Sequence of chain 1.B:
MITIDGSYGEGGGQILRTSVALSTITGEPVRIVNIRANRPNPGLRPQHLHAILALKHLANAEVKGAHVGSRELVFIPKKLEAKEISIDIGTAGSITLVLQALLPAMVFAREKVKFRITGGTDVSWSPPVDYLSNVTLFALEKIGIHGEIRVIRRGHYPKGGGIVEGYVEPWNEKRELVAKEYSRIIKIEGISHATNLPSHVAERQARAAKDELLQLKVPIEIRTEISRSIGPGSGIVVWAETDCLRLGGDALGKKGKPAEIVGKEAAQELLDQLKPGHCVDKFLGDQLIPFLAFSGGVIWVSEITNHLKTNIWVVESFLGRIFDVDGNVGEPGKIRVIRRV

Binding-site contacts:
Ligand atom N7 contacts residue PHE283 of chain 1.B at 3.9 Å.
Ligand atom C2' contacts residue ASP286 of chain 1.B at 3.4 Å.
Ligand atom C6 contacts residue SER126 of chain 1.B at 3.8 Å.
Ligand atom O3' contacts residue GLN287 of chain 1.B at 3.3 Å.
Ligand atom O2' contacts residue GLN287 of chain 1.B at 3.1 Å (h-bond).
Ligand atom C2 contacts residue PHE283 of chain 1.B at 3.7 Å (hydrophobic).
Ligand atom C5' contacts residue A6 of chain 1.C at 3.9 Å.
Ligand atom C8 contacts residue TRP125 of chain 1.B at 3.8 Å (hydrophobic).
Ligand atom C8 contacts residue SER126 of chain 1.B at 3.6 Å.
Ligand atom N9 contacts residue PRO127 of chain 1.B at 3.7 Å.
Ligand atom O4' contacts residue PRO127 of chain 1.B at 3.3 Å.
Ligand atom O2' contacts residue PHE283 of chain 1.B at 3.4 Å (h-bond).
Ligand atom N3 contacts residue GLN287 of chain 1.B at 3.4 Å (h-bond).
Ligand atom O3' contacts residue ASP286 of chain 1.B at 2.7 Å (salt-bridge).
Ligand atom N7 contacts residue SER126 of chain 1.B at 3.6 Å.
Ligand atom C6 contacts residue ASP250 of chain 1.B at 3.6 Å.
Ligand atom O2' contacts residue ASP286 of chain 1.B at 2.8 Å (salt-bridge).
Ligand atom C5' contacts residue HIS307 of chain 1.B at 3.5 Å.
Ligand atom N3 contacts residue PHE283 of chain 1.B at 3.6 Å.
Ligand atom C1' contacts residue GLN287 of chain 1.B at 3.7 Å.
Ligand atom C5 contacts residue PHE283 of chain 1.B at 3.6 Å (hydrophobic).
Ligand atom C4 contacts residue SER126 of chain 1.B at 3.8 Å.
Ligand atom N3 contacts residue PRO127 of chain 1.B at 3.5 Å.
Ligand atom N1 contacts residue ASP250 of chain 1.B at 2.8 Å (salt-bridge).
Ligand atom C4' contacts residue LEU97 of chain 1.B at 3.7 Å (hydrophobic).
Ligand atom N9 contacts residue PHE283 of chain 1.B at 3.9 Å.
Ligand atom N6 contacts residue ASP250 of chain 1.B at 2.8 Å (salt-bridge).
Ligand atom O4' contacts residue LEU97 of chain 1.B at 3.6 Å.
Ligand atom C4 contacts residue PHE283 of chain 1.B at 3.5 Å (hydrophobic).
Ligand atom O3' contacts residue GLN100 of chain 1.B at 2.8 Å (h-bond).
Ligand atom N9 contacts residue SER126 of chain 1.B at 3.8 Å.
Ligand atom C2 contacts residue ASP250 of chain 1.B at 3.7 Å.
Ligand atom N1 contacts residue PRO128 of chain 1.B at 3.7 Å.
Ligand atom C3' contacts residue ASP286 of chain 1.B at 3.3 Å.
Ligand atom C1' contacts residue PRO127 of chain 1.B at 3.6 Å (hydrophobic).
Ligand atom O5' contacts residue HIS307 of chain 1.B at 3.3 Å (h-bond).
Ligand atom C5 contacts residue SER126 of chain 1.B at 3.6 Å.
Ligand atom O3' contacts residue GLN14 of chain 1.B at 3.5 Å (h-bond).
Ligand atom C4 contacts residue PRO127 of chain 1.B at 3.5 Å (hydrophobic).
Ligand atom C2 contacts residue PRO127 of chain 1.B at 3.7 Å (hydrophobic).

This small molecule binds to this protein.
Small molecule (SMILES): Nc1ncnc2c1ncn2[C@@H]1O[C@H](CO)[C@@H](O)[C@H]1O